Binding-site contacts:
Ligand atom CA2 contacts residue TYR63 of chain 1.E at 3.3 Å (hydrophobic).
Ligand atom O contacts residue LYS86 of chain 1.F at 4.0 Å.
Ligand atom O3 contacts residue ARG83 of chain 1.F at 2.8 Å (salt-bridge).
Ligand atom C3 contacts residue ARG83 of chain 1.F at 2.9 Å.
Ligand atom CA1 contacts residue LYS62 of chain 1.E at 4.2 Å.
Ligand atom N1 contacts residue LYS62 of chain 1.E at 3.9 Å.
Ligand atom C2 contacts residue TYR63 of chain 1.E at 3.8 Å (hydrophobic).
Ligand atom O3 contacts residue LYS86 of chain 1.F at 3.6 Å.
Ligand atom C1 contacts residue TYR63 of chain 1.E at 3.9 Å (hydrophobic).
Ligand atom N1 contacts residue LYS66 of chain 1.E at 4.4 Å.
Ligand atom N2 contacts residue TYR63 of chain 1.E at 2.9 Å (h-bond).
Ligand atom O contacts residue ARG83 of chain 1.F at 3.3 Å (salt-bridge).
Ligand atom C3 contacts residue LYS86 of chain 1.F at 3.8 Å.
Ligand atom O2 contacts residue GLN79 of chain 1.F at 3.9 Å.
Ligand atom CA1 contacts residue TYR63 of chain 1.E at 4.2 Å (hydrophobic).
Ligand atom C2 contacts residue ARG83 of chain 1.F at 4.2 Å.
Ligand atom O2 contacts residue TYR63 of chain 1.E at 3.0 Å.
Ligand atom N3 contacts residue ARG83 of chain 1.F at 4.0 Å.
Ligand atom O2 contacts residue ARG83 of chain 1.F at 4.3 Å.
Ligand atom CA3 contacts residue LYS86 of chain 1.F at 4.3 Å.
Ligand atom N1 contacts residue TYR63 of chain 1.E at 4.1 Å.
Ligand atom CA3 contacts residue ARG83 of chain 1.F at 3.3 Å.

Sequence of chain 1.E:
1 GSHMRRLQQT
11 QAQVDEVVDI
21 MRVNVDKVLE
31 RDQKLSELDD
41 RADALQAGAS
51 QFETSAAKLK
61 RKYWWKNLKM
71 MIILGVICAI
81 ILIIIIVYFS

Sequence of chain 1.F:
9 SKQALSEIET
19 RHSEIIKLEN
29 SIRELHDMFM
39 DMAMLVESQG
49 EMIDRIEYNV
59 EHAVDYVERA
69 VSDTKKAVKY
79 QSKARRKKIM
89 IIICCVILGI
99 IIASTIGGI

This small molecule binds to this protein.
Small molecule (SMILES): NCC(=O)NCC(=O)NCC(=O)O